A small-molecule ligand and the protein it binds are described below.
Small molecule (SMILES): C=C1C[C@@]23CC[C@H]4[C@@](C)(CCC[C@@]4(C)C(=O)O)[C@@H]2CC[C@@H]1C3

Binding-site contacts:
Ligand atom C16 contacts residue HEM1 of chain 1.B at 4.3 Å.
Ligand atom C13 contacts residue THR105 of chain 1.A at 4.2 Å.
Ligand atom C17 contacts residue GLY262 of chain 1.A at 3.4 Å.
Ligand atom C04 contacts residue SER317 of chain 1.A at 3.5 Å.
Ligand atom C09 contacts residue HEM1 of chain 1.B at 3.5 Å.
Ligand atom C13 contacts residue GLY262 of chain 1.A at 4.3 Å.
Ligand atom C12 contacts residue LEU265 of chain 1.A at 4.2 Å (hydrophobic).
Ligand atom C17 contacts residue ILE263 of chain 1.A at 3.6 Å (hydrophobic).
Ligand atom C03 contacts residue LEU195 of chain 1.A at 3.7 Å (hydrophobic).
Ligand atom C12 contacts residue GLY262 of chain 1.A at 3.9 Å.
Ligand atom O22 contacts residue PHE315 of chain 1.A at 4.0 Å.
Ligand atom C17 contacts residue LEU106 of chain 1.A at 4.0 Å (hydrophobic).
Ligand atom C18 contacts residue GLY262 of chain 1.A at 3.5 Å.
Ligand atom C14 contacts residue THR105 of chain 1.A at 4.1 Å.
Ligand atom O21 contacts residue HEM1 of chain 1.B at 3.4 Å.
Ligand atom O22 contacts residue PHE425 of chain 1.A at 3.8 Å.
Ligand atom C18 contacts residue HEM1 of chain 1.B at 3.9 Å.
Ligand atom C19 contacts residue ALA313 of chain 1.A at 4.0 Å (hydrophobic).
Ligand atom C04 contacts residue LEU195 of chain 1.A at 3.8 Å (hydrophobic).
Ligand atom C16 contacts residue GLY262 of chain 1.A at 3.6 Å.
Ligand atom C14 contacts residue ALA107 of chain 1.A at 4.0 Å (hydrophobic).
Ligand atom C01 contacts residue ILE318 of chain 1.A at 3.8 Å (hydrophobic).
Ligand atom O21 contacts residue SER316 of chain 1.A at 2.6 Å (h-bond).
Ligand atom C04 contacts residue PHE425 of chain 1.A at 4.2 Å (hydrophobic).
Ligand atom C19 contacts residue HEM1 of chain 1.B at 3.9 Å.
Ligand atom C19 contacts residue THR270 of chain 1.A at 4.3 Å.
Ligand atom C11 contacts residue GLY262 of chain 1.A at 4.3 Å.
Ligand atom O22 contacts residue SER316 of chain 1.A at 3.3 Å.
Ligand atom O21 contacts residue SER317 of chain 1.A at 3.9 Å.
Ligand atom C20 contacts residue SER317 of chain 1.A at 3.7 Å.
Ligand atom C01 contacts residue SER317 of chain 1.A at 4.3 Å.
Ligand atom O21 contacts residue ILE318 of chain 1.A at 4.3 Å.
Ligand atom C17 contacts residue HEM1 of chain 1.B at 4.1 Å.
Ligand atom C05 contacts residue SER317 of chain 1.A at 4.3 Å.
Ligand atom C08 contacts residue HEM1 of chain 1.B at 3.7 Å.
Ligand atom O22 contacts residue SER317 of chain 1.A at 2.8 Å (h-bond).
Ligand atom C15 contacts residue ALA107 of chain 1.A at 3.9 Å (hydrophobic).
Ligand atom C05 contacts residue PHE425 of chain 1.A at 4.2 Å (hydrophobic).
Ligand atom C13 contacts residue LEU102 of chain 1.A at 3.8 Å (hydrophobic).
Ligand atom C20 contacts residue SER316 of chain 1.A at 3.4 Å.

Sequence of chain 1.A:
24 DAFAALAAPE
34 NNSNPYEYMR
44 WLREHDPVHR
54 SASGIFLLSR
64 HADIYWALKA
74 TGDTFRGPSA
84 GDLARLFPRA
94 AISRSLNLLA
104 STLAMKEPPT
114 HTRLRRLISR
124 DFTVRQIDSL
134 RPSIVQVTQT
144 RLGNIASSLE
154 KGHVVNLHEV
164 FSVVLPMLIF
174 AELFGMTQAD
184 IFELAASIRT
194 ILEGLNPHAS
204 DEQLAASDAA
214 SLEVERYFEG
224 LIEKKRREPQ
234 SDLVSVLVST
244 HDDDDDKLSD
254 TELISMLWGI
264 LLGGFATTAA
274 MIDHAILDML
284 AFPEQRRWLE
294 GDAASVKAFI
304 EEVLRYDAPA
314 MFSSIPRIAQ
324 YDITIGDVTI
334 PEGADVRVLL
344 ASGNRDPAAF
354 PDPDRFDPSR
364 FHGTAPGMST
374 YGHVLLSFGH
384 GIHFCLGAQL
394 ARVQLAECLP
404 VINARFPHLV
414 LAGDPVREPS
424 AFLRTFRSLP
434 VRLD